Sequence of chain 1.C:
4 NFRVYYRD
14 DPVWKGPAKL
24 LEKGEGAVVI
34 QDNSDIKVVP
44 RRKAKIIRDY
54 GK

Binding-site contacts:
Ligand atom C14 contacts residue LYS48 of chain 1.C at 3.5 Å.
Ligand atom C25 contacts residue TYR120 of chain 1.B at 3.7 Å (hydrophobic).
Ligand atom C25 contacts residue GLN116 of chain 1.B at 3.3 Å.
Ligand atom C02 contacts residue PEG1 of chain 1.I at 3.5 Å.
Ligand atom C11 contacts residue LYS48 of chain 1.C at 3.3 Å.
Ligand atom O22 contacts residue GLU191 of chain 1.D at 3.2 Å (salt-bridge).
Ligand atom C13 contacts residue TRP17 of chain 1.C at 3.3 Å (hydrophobic).
Ligand atom O22 contacts residue THR195 of chain 1.D at 2.8 Å (h-bond).
Ligand atom C21 contacts residue THR195 of chain 1.D at 3.5 Å.
Ligand atom C01 contacts residue MET199 of chain 1.D at 3.5 Å (hydrophobic).
Ligand atom C19 contacts residue TYR8 of chain 1.C at 3.6 Å (hydrophobic).
Ligand atom C23 contacts residue HIS192 of chain 1.D at 3.5 Å.
Ligand atom O27 contacts residue HIS192 of chain 1.D at 3.7 Å.
Ligand atom C25 contacts residue THR195 of chain 1.D at 3.5 Å.
Ligand atom O24 contacts residue LYS48 of chain 1.C at 2.6 Å (salt-bridge).
Ligand atom C15 contacts residue LYS48 of chain 1.C at 3.4 Å.
Ligand atom C12 contacts residue LYS48 of chain 1.C at 3.5 Å.
Ligand atom O27 contacts residue THR195 of chain 1.D at 3.1 Å (h-bond).
Ligand atom O22 contacts residue ALA190 of chain 1.D at 3.5 Å.
Ligand atom C23 contacts residue GLU191 of chain 1.D at 3.7 Å.
Ligand atom O22 contacts residue HIS192 of chain 1.D at 2.9 Å (h-bond).
Ligand atom C13 contacts residue LYS48 of chain 1.C at 3.6 Å.
Ligand atom C06 contacts residue TRP153 of chain 1.B at 3.7 Å (hydrophobic).
Ligand atom C21 contacts residue LYS48 of chain 1.C at 3.7 Å.
Ligand atom C19 contacts residue LYS48 of chain 1.C at 3.7 Å.
Ligand atom O24 contacts residue GLU191 of chain 1.D at 2.7 Å (salt-bridge).
Ligand atom C16 contacts residue LYS48 of chain 1.C at 3.3 Å.
Ligand atom C18 contacts residue ALA149 of chain 1.B at 3.6 Å (hydrophobic).
Ligand atom C01 contacts residue PEG1 of chain 1.I at 3.4 Å.
Ligand atom C26 contacts residue THR195 of chain 1.D at 3.3 Å.
Ligand atom C06 contacts residue MET199 of chain 1.D at 3.6 Å (hydrophobic).
Ligand atom C20 contacts residue THR195 of chain 1.D at 3.6 Å.
Ligand atom C18 contacts residue THR146 of chain 1.B at 3.6 Å.
Ligand atom C12 contacts residue THR146 of chain 1.B at 3.7 Å.
Ligand atom C09 contacts residue THR146 of chain 1.B at 3.6 Å.
Ligand atom C14 contacts residue TRP17 of chain 1.C at 3.3 Å (hydrophobic).
Ligand atom C21 contacts residue GLU191 of chain 1.D at 3.4 Å.
Ligand atom O24 contacts residue ALA190 of chain 1.D at 3.5 Å.
Ligand atom C02 contacts residue GLN189 of chain 1.D at 3.7 Å.
Ligand atom C28 contacts residue THR195 of chain 1.D at 3.6 Å.

Sequence of chain 1.D:
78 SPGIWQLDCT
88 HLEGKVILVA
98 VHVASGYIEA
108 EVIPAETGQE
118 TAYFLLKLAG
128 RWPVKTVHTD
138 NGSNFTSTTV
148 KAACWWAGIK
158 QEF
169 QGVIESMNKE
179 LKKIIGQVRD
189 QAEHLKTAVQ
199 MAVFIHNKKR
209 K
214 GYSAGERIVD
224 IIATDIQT

Sequence of chain 1.B:
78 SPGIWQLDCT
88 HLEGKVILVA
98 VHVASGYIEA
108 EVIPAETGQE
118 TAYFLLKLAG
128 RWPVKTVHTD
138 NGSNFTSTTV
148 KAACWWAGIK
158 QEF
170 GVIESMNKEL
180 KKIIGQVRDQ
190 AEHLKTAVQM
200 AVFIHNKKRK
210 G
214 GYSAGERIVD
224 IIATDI

This small molecule binds to this protein.
Small molecule (SMILES): Cc1ccc(C2CC2)c(-c2ccc3c(c2)CCCO3)c1[C@H](OC1CC1)C(=O)O